The protein below binds the small molecule below.
Small molecule (SMILES): OC[C@H]1O[C@@H](O)[C@H](O)[C@H](O[C@@H]2O[C@H]3CO[C@@H]([C@@H]2O)[C@@H]3O[C@@H]2O[C@H](CO)[C@H](O)[C@H](O[C@@H]3O[C@H]4CO[C@@H]([C@@H]3O)[C@@H]4O[C@@H]3O[C@H](CO)[C@H](O)[C@H](O[C@@H]4O[C@H]5CO[C@@H]([C@@H]4O)[C@@H]5O)[C@H]3O)[C@H]2O)[C@H]1O

Binding-site contacts:
Ligand atom O4 contacts residue TRP119 of chain 1.B at 3.2 Å (h-bond).
Ligand atom C1 contacts residue TRP149 of chain 1.B at 4.3 Å (hydrophobic).
Ligand atom C6 contacts residue VAL91 of chain 1.B at 3.7 Å (hydrophobic).
Ligand atom O2 contacts residue TYR62 of chain 1.B at 3.5 Å (h-bond).
Ligand atom O5 contacts residue TRP119 of chain 1.B at 3.7 Å.
Ligand atom C4 contacts residue ASN61 of chain 1.B at 3.6 Å.
Ligand atom C4 contacts residue TRP119 of chain 1.B at 4.0 Å (hydrophobic).
Ligand atom O3 contacts residue TRP149 of chain 1.B at 4.1 Å.
Ligand atom C4 contacts residue TRP149 of chain 1.B at 4.0 Å (hydrophobic).
Ligand atom O4 contacts residue ASN61 of chain 1.B at 2.9 Å (h-bond).
Ligand atom C6 contacts residue TRP119 of chain 1.B at 3.6 Å (hydrophobic).
Ligand atom O4 contacts residue TYR52 of chain 1.B at 4.4 Å.
Ligand atom C6 contacts residue TRP149 of chain 1.B at 4.2 Å (hydrophobic).
Ligand atom C2 contacts residue TRP149 of chain 1.B at 4.3 Å (hydrophobic).
Ligand atom C2 contacts residue TYR62 of chain 1.B at 3.6 Å (hydrophobic).
Ligand atom O3 contacts residue TYR62 of chain 1.B at 3.1 Å (h-bond).
Ligand atom O6 contacts residue VAL91 of chain 1.B at 3.6 Å.
Ligand atom C5 contacts residue TRP119 of chain 1.B at 3.5 Å (hydrophobic).
Ligand atom O2 contacts residue TRP149 of chain 1.B at 4.1 Å.
Ligand atom O3 contacts residue TRP149 of chain 1.B at 3.9 Å.
Ligand atom C6 contacts residue ASN152 of chain 1.B at 3.5 Å.
Ligand atom C6 contacts residue TRP149 of chain 1.B at 4.1 Å (hydrophobic).
Ligand atom C5 contacts residue TRP149 of chain 1.B at 3.8 Å (hydrophobic).
Ligand atom C6 contacts residue TRP119 of chain 1.B at 4.2 Å (hydrophobic).
Ligand atom C3 contacts residue TYR62 of chain 1.B at 3.9 Å (hydrophobic).
Ligand atom C3 contacts residue ASN61 of chain 1.B at 3.3 Å.
Ligand atom O3 contacts residue ASN152 of chain 1.B at 4.0 Å.
Ligand atom O4 contacts residue TRP119 of chain 1.B at 4.4 Å.
Ligand atom C5 contacts residue ASN152 of chain 1.B at 4.2 Å.
Ligand atom O4 contacts residue ASN152 of chain 1.B at 3.1 Å (h-bond).
Ligand atom C6 contacts residue ASN61 of chain 1.B at 4.2 Å.
Ligand atom O3 contacts residue ASN61 of chain 1.B at 3.6 Å.
Ligand atom C6 contacts residue TYR62 of chain 1.B at 4.2 Å (hydrophobic).
Ligand atom C4 contacts residue ASN152 of chain 1.B at 4.2 Å.
Ligand atom O6 contacts residue TRP149 of chain 1.B at 4.0 Å.
Ligand atom C2 contacts residue TRP149 of chain 1.B at 4.0 Å (hydrophobic).
Ligand atom C1 contacts residue TRP149 of chain 1.B at 3.6 Å (hydrophobic).
Ligand atom C3 contacts residue TRP149 of chain 1.B at 3.8 Å (hydrophobic).

Sequence of chain 1.B:
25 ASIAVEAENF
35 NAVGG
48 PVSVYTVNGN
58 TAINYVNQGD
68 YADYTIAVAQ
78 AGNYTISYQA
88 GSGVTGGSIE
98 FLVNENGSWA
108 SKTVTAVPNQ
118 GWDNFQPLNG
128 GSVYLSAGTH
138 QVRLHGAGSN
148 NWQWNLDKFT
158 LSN